Sequence of chain 1.A:
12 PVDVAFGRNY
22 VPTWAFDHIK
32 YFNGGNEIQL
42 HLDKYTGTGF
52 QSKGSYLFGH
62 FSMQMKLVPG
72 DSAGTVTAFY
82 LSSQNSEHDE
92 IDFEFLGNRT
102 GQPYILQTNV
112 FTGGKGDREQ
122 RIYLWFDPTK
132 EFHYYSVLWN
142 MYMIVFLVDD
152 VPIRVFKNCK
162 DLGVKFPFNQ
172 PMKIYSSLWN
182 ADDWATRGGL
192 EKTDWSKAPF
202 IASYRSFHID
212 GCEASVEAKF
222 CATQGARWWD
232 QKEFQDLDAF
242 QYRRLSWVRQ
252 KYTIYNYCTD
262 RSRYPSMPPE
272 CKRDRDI

A protein and the small-molecule ligand that binds it are described below.
Small molecule (SMILES): CC(=O)N[C@H]1[C@H](O[C@H]2[C@H](O)[C@@H](NC(C)=O)CO[C@@H]2CO)O[C@H](CO)[C@@H](O[C@@H]2O[C@H](CO)[C@@H](O)[C@H](O)[C@@H]2O)[C@@H]1O

Binding-site contacts:
Ligand atom C3 contacts residue ASN99 of chain 1.A at 3.8 Å.
Ligand atom O7 contacts residue ARG188 of chain 1.A at 2.8 Å (salt-bridge).
Ligand atom N2 contacts residue ILE106 of chain 1.A at 3.5 Å.
Ligand atom O6 contacts residue ILE255 of chain 1.A at 4.0 Å.
Ligand atom C1 contacts residue PRO104 of chain 1.A at 3.5 Å (hydrophobic).
Ligand atom C6 contacts residue TYR124 of chain 1.A at 3.6 Å (hydrophobic).
Ligand atom C7 contacts residue ILE106 of chain 1.A at 3.5 Å (hydrophobic).
Ligand atom C7 contacts residue GLY98 of chain 1.A at 4.1 Å.
Ligand atom C4 contacts residue TYR124 of chain 1.A at 3.5 Å (hydrophobic).
Ligand atom C2 contacts residue ASN99 of chain 1.A at 2.4 Å.
Ligand atom O5 contacts residue GLN103 of chain 1.A at 3.5 Å.
Ligand atom O6 contacts residue GLN103 of chain 1.A at 3.2 Å (h-bond).
Ligand atom C1 contacts residue ASN99 of chain 1.A at 1.4 Å.
Ligand atom O3 contacts residue ILE106 of chain 1.A at 3.8 Å.
Ligand atom N2 contacts residue ASN99 of chain 1.A at 2.8 Å (h-bond).
Ligand atom C8 contacts residue THR187 of chain 1.A at 4.0 Å.
Ligand atom C3 contacts residue TYR124 of chain 1.A at 3.5 Å (hydrophobic).
Ligand atom C8 contacts residue ARG188 of chain 1.A at 3.6 Å.
Ligand atom O3 contacts residue TYR124 of chain 1.A at 2.6 Å (h-bond).
Ligand atom C7 contacts residue ARG188 of chain 1.A at 3.7 Å.
Ligand atom O7 contacts residue ASN99 of chain 1.A at 3.9 Å.
Ligand atom C5 contacts residue ASN99 of chain 1.A at 3.6 Å.
Ligand atom O5 contacts residue ASN99 of chain 1.A at 2.4 Å (h-bond).
Ligand atom C1 contacts residue GLN103 of chain 1.A at 4.1 Å.
Ligand atom O5 contacts residue TYR124 of chain 1.A at 3.2 Å (h-bond).
Ligand atom C2 contacts residue PRO104 of chain 1.A at 3.2 Å (hydrophobic).
Ligand atom C8 contacts residue LEU97 of chain 1.A at 3.5 Å (hydrophobic).
Ligand atom C8 contacts residue ILE106 of chain 1.A at 3.5 Å (hydrophobic).
Ligand atom C7 contacts residue ASN99 of chain 1.A at 3.4 Å.
Ligand atom C6 contacts residue GLN103 of chain 1.A at 3.2 Å.
Ligand atom C7 contacts residue PRO104 of chain 1.A at 4.0 Å (hydrophobic).
Ligand atom O5 contacts residue PRO104 of chain 1.A at 3.5 Å.
Ligand atom C8 contacts residue ALA186 of chain 1.A at 3.5 Å (hydrophobic).
Ligand atom C8 contacts residue GLY98 of chain 1.A at 3.3 Å.
Ligand atom C2 contacts residue TYR124 of chain 1.A at 3.9 Å (hydrophobic).
Ligand atom C1 contacts residue TYR124 of chain 1.A at 3.7 Å (hydrophobic).
Ligand atom C6 contacts residue ILE255 of chain 1.A at 3.9 Å (hydrophobic).
Ligand atom C5 contacts residue TYR124 of chain 1.A at 3.5 Å (hydrophobic).
Ligand atom N2 contacts residue PRO104 of chain 1.A at 3.0 Å (h-bond).
Ligand atom O7 contacts residue THR187 of chain 1.A at 3.6 Å.